A small-molecule ligand and the protein it binds are described below.
Small molecule (SMILES): CC(=O)N[C@H]1[C@H](O[C@H]2[C@H](O)[C@@H](NC(C)=O)CO[C@@H]2CO)O[C@H](CO)[C@@H](O[C@@H]2O[C@H](CO)[C@@H](O)[C@H](O)[C@@H]2O)[C@@H]1O

Binding-site contacts:
Ligand atom C1 contacts residue ASN109 of chain 1.C at 1.4 Å.
Ligand atom O6 contacts residue GLN218 of chain 1.C at 4.1 Å.
Ligand atom O4 contacts residue SER216 of chain 1.C at 4.3 Å.
Ligand atom C2 contacts residue SER216 of chain 1.C at 4.2 Å.
Ligand atom C4 contacts residue SER216 of chain 1.C at 4.4 Å.
Ligand atom C3 contacts residue ASN109 of chain 1.C at 3.8 Å.
Ligand atom C7 contacts residue ASN109 of chain 1.C at 3.2 Å.
Ligand atom C6 contacts residue GLN218 of chain 1.C at 4.0 Å.
Ligand atom C8 contacts residue TYR217 of chain 1.C at 3.7 Å (hydrophobic).
Ligand atom O3 contacts residue SER216 of chain 1.C at 4.3 Å.
Ligand atom C4 contacts residue ASN109 of chain 1.C at 4.2 Å.
Ligand atom N2 contacts residue SER216 of chain 1.C at 4.4 Å.
Ligand atom C5 contacts residue ASN109 of chain 1.C at 3.7 Å.
Ligand atom C8 contacts residue ASN109 of chain 1.C at 4.4 Å.
Ligand atom C5 contacts residue GLN218 of chain 1.C at 4.1 Å.
Ligand atom O5 contacts residue GLN218 of chain 1.C at 3.2 Å (h-bond).
Ligand atom C3 contacts residue SER216 of chain 1.C at 3.8 Å.
Ligand atom N2 contacts residue ASN109 of chain 1.C at 2.9 Å (h-bond).
Ligand atom C5 contacts residue SER216 of chain 1.C at 3.7 Å.
Ligand atom C1 contacts residue SER216 of chain 1.C at 3.5 Å.
Ligand atom O7 contacts residue ASN109 of chain 1.C at 3.2 Å (h-bond).
Ligand atom C1 contacts residue GLN218 of chain 1.C at 3.9 Å.
Ligand atom O5 contacts residue ASN109 of chain 1.C at 2.4 Å (h-bond).
Ligand atom C2 contacts residue ASN109 of chain 1.C at 2.4 Å.
Ligand atom O5 contacts residue SER216 of chain 1.C at 4.0 Å.

Sequence of chain 1.C:
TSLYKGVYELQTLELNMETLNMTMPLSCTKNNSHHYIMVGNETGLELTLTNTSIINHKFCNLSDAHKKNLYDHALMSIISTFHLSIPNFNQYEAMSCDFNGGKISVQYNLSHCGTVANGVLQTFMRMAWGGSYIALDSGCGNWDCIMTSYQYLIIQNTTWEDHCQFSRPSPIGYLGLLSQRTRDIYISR